A protein and the small-molecule ligand that binds it are described below.
Small molecule (SMILES): O=P(O)(O)OC[C@H]1O[C@](O)(COP(=O)(O)O)[C@@H](O)[C@@H]1O

Binding-site contacts:
Ligand atom P2 contacts residue SER353 of chain 1.B at 3.6 Å.
Ligand atom O6P contacts residue SER435 of chain 1.B at 3.3 Å (h-bond).
Ligand atom C5 contacts residue GLY434 of chain 1.B at 3.4 Å.
Ligand atom C6 contacts residue SER353 of chain 1.B at 3.7 Å.
Ligand atom O2P contacts residue GLY434 of chain 1.B at 2.9 Å (h-bond).
Ligand atom O4 contacts residue THR438 of chain 1.B at 3.5 Å (h-bond).
Ligand atom C3 contacts residue GLY434 of chain 1.B at 3.5 Å.
Ligand atom O3 contacts residue ARG432 of chain 1.B at 2.8 Å (salt-bridge).
Ligand atom O6 contacts residue THR349 of chain 1.B at 3.1 Å (h-bond).
Ligand atom O4 contacts residue GLY436 of chain 1.B at 3.7 Å.
Ligand atom C4 contacts residue GLY434 of chain 1.B at 3.3 Å.
Ligand atom O2 contacts residue LEU347 of chain 1.B at 3.4 Å.
Ligand atom O4P contacts residue SER353 of chain 1.B at 2.7 Å (h-bond).
Ligand atom C3 contacts residue ARG432 of chain 1.B at 3.3 Å.
Ligand atom C6 contacts residue THR438 of chain 1.B at 3.5 Å.
Ligand atom O1P contacts residue ARG405 of chain 1.B at 2.7 Å (salt-bridge).
Ligand atom O4P contacts residue ARG352 of chain 1.B at 3.8 Å.
Ligand atom O3 contacts residue TRP398 of chain 1.B at 3.7 Å.
Ligand atom O5P contacts residue SER435 of chain 1.B at 2.8 Å (h-bond).
Ligand atom O6P contacts residue SER353 of chain 1.B at 3.5 Å (h-bond).
Ligand atom O3P contacts residue ARG405 of chain 1.B at 2.8 Å (salt-bridge).
Ligand atom O2 contacts residue GLY430 of chain 1.B at 3.5 Å (h-bond).
Ligand atom P2 contacts residue THR348 of chain 1.B at 3.5 Å.
Ligand atom O4 contacts residue TYR437 of chain 1.B at 2.8 Å (h-bond).
Ligand atom P2 contacts residue SER435 of chain 1.B at 3.5 Å.
Ligand atom O3P contacts residue TRP398 of chain 1.B at 2.7 Å (h-bond).
Ligand atom O5P contacts residue THR349 of chain 1.B at 3.5 Å (h-bond).
Ligand atom O1 contacts residue GLY434 of chain 1.B at 3.8 Å.
Ligand atom O5P contacts residue THR350 of chain 1.B at 2.7 Å (h-bond).
Ligand atom O6 contacts residue THR348 of chain 1.B at 3.6 Å.
Ligand atom O4 contacts residue GLY434 of chain 1.B at 2.6 Å (h-bond).
Ligand atom P1 contacts residue ARG405 of chain 1.B at 3.7 Å.
Ligand atom O1P contacts residue THR349 of chain 1.B at 3.8 Å.
Ligand atom O4P contacts residue THR348 of chain 1.B at 2.5 Å (h-bond).
Ligand atom O2P contacts residue PRO433 of chain 1.B at 3.7 Å.
Ligand atom C6 contacts residue LEU347 of chain 1.B at 3.6 Å (hydrophobic).
Ligand atom O3 contacts residue GLY430 of chain 1.B at 3.2 Å.
Ligand atom O6P contacts residue GLY436 of chain 1.B at 2.8 Å (h-bond).
Ligand atom O5P contacts residue THR348 of chain 1.B at 3.7 Å.
Ligand atom P2 contacts residue THR349 of chain 1.B at 3.7 Å.

Sequence of chain 1.B:
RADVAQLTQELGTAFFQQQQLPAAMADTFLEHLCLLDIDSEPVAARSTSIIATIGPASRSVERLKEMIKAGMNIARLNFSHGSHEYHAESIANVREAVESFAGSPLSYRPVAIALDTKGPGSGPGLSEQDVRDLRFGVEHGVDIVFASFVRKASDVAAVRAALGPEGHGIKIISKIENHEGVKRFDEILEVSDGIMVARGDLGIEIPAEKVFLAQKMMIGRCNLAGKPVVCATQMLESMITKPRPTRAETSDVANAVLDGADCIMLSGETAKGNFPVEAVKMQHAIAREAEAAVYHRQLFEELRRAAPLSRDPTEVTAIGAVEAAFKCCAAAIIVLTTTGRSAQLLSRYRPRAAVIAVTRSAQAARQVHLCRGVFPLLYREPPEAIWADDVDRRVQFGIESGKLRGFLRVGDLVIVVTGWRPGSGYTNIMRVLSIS